A protein and the small-molecule ligand that binds it are described below.
Small molecule (SMILES): CC(=O)N[C@@H]1[C@@H](O)[C@H](O)[C@@H](CO)O[C@H]1O

Sequence of chain 1.A:
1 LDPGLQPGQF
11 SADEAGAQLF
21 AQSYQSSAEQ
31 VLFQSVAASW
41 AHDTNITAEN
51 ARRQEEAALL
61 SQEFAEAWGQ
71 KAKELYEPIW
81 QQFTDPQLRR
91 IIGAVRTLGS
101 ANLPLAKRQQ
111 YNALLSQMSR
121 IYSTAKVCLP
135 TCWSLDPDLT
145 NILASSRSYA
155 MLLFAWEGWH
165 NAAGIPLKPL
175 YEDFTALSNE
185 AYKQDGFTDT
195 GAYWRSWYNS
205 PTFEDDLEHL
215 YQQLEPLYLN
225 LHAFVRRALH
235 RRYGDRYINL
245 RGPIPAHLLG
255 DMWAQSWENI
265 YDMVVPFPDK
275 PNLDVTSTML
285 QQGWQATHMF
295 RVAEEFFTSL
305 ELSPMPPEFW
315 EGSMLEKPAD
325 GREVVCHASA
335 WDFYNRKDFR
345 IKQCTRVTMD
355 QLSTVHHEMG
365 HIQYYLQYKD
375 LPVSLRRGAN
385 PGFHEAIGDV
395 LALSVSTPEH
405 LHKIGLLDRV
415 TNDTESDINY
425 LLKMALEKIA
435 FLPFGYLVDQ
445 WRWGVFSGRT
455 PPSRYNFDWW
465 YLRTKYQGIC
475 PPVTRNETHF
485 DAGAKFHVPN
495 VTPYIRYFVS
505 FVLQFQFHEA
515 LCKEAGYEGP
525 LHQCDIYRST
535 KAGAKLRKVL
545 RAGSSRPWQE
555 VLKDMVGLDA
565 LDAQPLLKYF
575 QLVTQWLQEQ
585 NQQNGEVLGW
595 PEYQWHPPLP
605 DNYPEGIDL

Binding-site contacts:
Ligand atom C5 contacts residue ASN50 of chain 1.A at 4.0 Å.
Ligand atom C7 contacts residue ARG326 of chain 1.A at 4.3 Å.
Ligand atom C3 contacts residue ASN45 of chain 1.A at 3.8 Å.
Ligand atom C8 contacts residue ASP324 of chain 1.A at 4.0 Å.
Ligand atom C5 contacts residue ASN45 of chain 1.A at 3.6 Å.
Ligand atom C6 contacts residue THR47 of chain 1.A at 4.0 Å.
Ligand atom C4 contacts residue NAG1 of chain 1.JA at 2.7 Å.
Ligand atom O7 contacts residue ASN45 of chain 1.A at 3.6 Å (h-bond).
Ligand atom C6 contacts residue ASN50 of chain 1.A at 3.7 Å.
Ligand atom C4 contacts residue ASN45 of chain 1.A at 4.2 Å.
Ligand atom O3 contacts residue NAG1 of chain 1.JA at 3.4 Å (h-bond).
Ligand atom C5 contacts residue THR47 of chain 1.A at 4.5 Å.
Ligand atom O5 contacts residue ASN50 of chain 1.A at 3.0 Å (h-bond).
Ligand atom C1 contacts residue ASN45 of chain 1.A at 1.4 Å.
Ligand atom O6 contacts residue THR47 of chain 1.A at 2.8 Å (h-bond).
Ligand atom O5 contacts residue ASN45 of chain 1.A at 2.3 Å (h-bond).
Ligand atom C6 contacts residue NAG1 of chain 1.JA at 3.9 Å.
Ligand atom O6 contacts residue ASN50 of chain 1.A at 3.9 Å.
Ligand atom O4 contacts residue NAG1 of chain 1.JA at 1.9 Å.
Ligand atom C8 contacts residue ARG326 of chain 1.A at 3.7 Å.
Ligand atom N2 contacts residue ASN45 of chain 1.A at 3.0 Å (h-bond).
Ligand atom C6 contacts residue GLU49 of chain 1.A at 4.5 Å.
Ligand atom C7 contacts residue ASN45 of chain 1.A at 3.5 Å.
Ligand atom C2 contacts residue ASN45 of chain 1.A at 2.5 Å.
Ligand atom C5 contacts residue NAG1 of chain 1.JA at 3.8 Å.
Ligand atom C3 contacts residue NAG1 of chain 1.JA at 3.8 Å.
Ligand atom O6 contacts residue NAG1 of chain 1.JA at 4.1 Å.
Ligand atom O5 contacts residue THR47 of chain 1.A at 4.2 Å.
Ligand atom C1 contacts residue ASN50 of chain 1.A at 3.9 Å.
Ligand atom O6 contacts residue GLU49 of chain 1.A at 3.6 Å.